Sequence of chain 1.A:
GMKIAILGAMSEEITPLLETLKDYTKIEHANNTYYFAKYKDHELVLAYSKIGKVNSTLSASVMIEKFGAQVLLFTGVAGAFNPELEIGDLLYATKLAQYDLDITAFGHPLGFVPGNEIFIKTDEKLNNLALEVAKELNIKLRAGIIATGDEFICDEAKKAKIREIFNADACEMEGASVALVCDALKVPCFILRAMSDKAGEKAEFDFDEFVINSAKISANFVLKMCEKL

Binding-site contacts:
Ligand atom N3 contacts residue MET182 of chain 1.B at 3.6 Å.
Ligand atom C5 contacts residue ASP206 of chain 1.B at 3.7 Å.
Ligand atom C2' contacts residue GLU183 of chain 1.B at 3.5 Å.
Ligand atom N1 contacts residue ILE162 of chain 1.B at 3.0 Å (h-bond).
Ligand atom C6 contacts residue PHE161 of chain 1.B at 3.3 Å (hydrophobic).
Ligand atom N6 contacts residue ILE162 of chain 1.B at 2.9 Å (h-bond).
Ligand atom O3' contacts residue ALA18 of chain 1.B at 3.6 Å.
Ligand atom C5 contacts residue GLY88 of chain 1.B at 3.6 Å.
Ligand atom N7 contacts residue ASP206 of chain 1.B at 2.7 Å (salt-bridge).
Ligand atom C5' contacts residue PHE161 of chain 1.B at 3.7 Å (hydrophobic).
Ligand atom C8 contacts residue GLY88 of chain 1.B at 3.5 Å.
Ligand atom N7 contacts residue PHE161 of chain 1.B at 3.7 Å.
Ligand atom N1 contacts residue CYS180 of chain 1.B at 3.6 Å.
Ligand atom C3' contacts residue ILE60 of chain 1.B at 3.8 Å (hydrophobic).
Ligand atom C5 contacts residue PHE161 of chain 1.B at 3.4 Å (hydrophobic).
Ligand atom C2 contacts residue PHE161 of chain 1.B at 3.7 Å (hydrophobic).
Ligand atom N6 contacts residue PHE161 of chain 1.B at 3.5 Å.
Ligand atom C3' contacts residue MET182 of chain 1.B at 3.8 Å (hydrophobic).
Ligand atom C10 contacts residue VAL86 of chain 1.B at 3.1 Å (hydrophobic).
Ligand atom CS5 contacts residue PHE115 of chain 1.A at 3.6 Å (hydrophobic).
Ligand atom N7 contacts residue SER205 of chain 1.B at 3.6 Å (h-bond).
Ligand atom C1' contacts residue PHE216 of chain 1.B at 3.5 Å (hydrophobic).
Ligand atom C2' contacts residue MET182 of chain 1.B at 3.6 Å (hydrophobic).
Ligand atom N6 contacts residue ASP206 of chain 1.B at 2.9 Å (salt-bridge).
Ligand atom C8 contacts residue SER205 of chain 1.B at 3.4 Å.
Ligand atom S contacts residue ILE112 of chain 1.A at 3.6 Å.
Ligand atom O3' contacts residue ILE60 of chain 1.B at 3.5 Å.
Ligand atom C3' contacts residue GLU183 of chain 1.B at 3.4 Å.
Ligand atom O3' contacts residue GLU183 of chain 1.B at 2.7 Å (salt-bridge).
Ligand atom N1 contacts residue PHE161 of chain 1.B at 3.5 Å.
Ligand atom C8 contacts residue ASP206 of chain 1.B at 3.5 Å.
Ligand atom C2 contacts residue GLU160 of chain 1.B at 3.6 Å.
Ligand atom CS5 contacts residue ILE60 of chain 1.B at 3.7 Å (hydrophobic).
Ligand atom N7 contacts residue GLY88 of chain 1.B at 3.2 Å (h-bond).
Ligand atom N3 contacts residue GLU181 of chain 1.B at 3.5 Å.
Ligand atom C4' contacts residue MET19 of chain 1.B at 3.7 Å (hydrophobic).
Ligand atom C2 contacts residue ILE162 of chain 1.B at 3.8 Å (hydrophobic).
Ligand atom C9 contacts residue ALA87 of chain 1.B at 3.8 Å (hydrophobic).
Ligand atom C8 contacts residue ALA87 of chain 1.B at 3.4 Å (hydrophobic).
Ligand atom N7 contacts residue ALA87 of chain 1.B at 3.5 Å.

The protein below binds the small molecule below.
Small molecule (SMILES): CSC[C@H]1CN(Cc2c[nH]c3c(N)ncnc23)C[C@@H]1O

Sequence of chain 1.B:
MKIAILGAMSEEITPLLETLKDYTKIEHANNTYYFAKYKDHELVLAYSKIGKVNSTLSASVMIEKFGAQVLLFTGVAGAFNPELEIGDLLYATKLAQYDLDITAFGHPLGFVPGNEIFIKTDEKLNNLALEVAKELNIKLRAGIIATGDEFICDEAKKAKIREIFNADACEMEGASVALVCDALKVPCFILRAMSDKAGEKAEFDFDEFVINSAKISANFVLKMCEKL